Binding-site contacts:
Ligand atom O9 contacts residue MG1 of chain 1.MW at 4.4 Å.
Ligand atom O6 contacts residue MG1 of chain 1.KEA at 4.0 Å.
Ligand atom C16 contacts residue MG1 of chain 1.MW at 4.3 Å.
Ligand atom O8 contacts residue MG1 of chain 1.MW at 3.5 Å.
Ligand atom C17 contacts residue MG1 of chain 1.MW at 4.1 Å.

This small molecule binds to this protein.
Small molecule (SMILES): NC[C@H]1O[C@H](O[C@H]2[C@H](O[C@@H]3O[C@H](CO)[C@@H](O)[C@H](N)[C@H]3O)[C@@H](O)[C@H](N)C[C@@H]2N)[C@H](N)[C@@H](O)[C@@H]1O